Binding-site contacts:
Ligand atom OAM contacts residue MG1 of chain 1.AGB at 3.0 Å.
Ligand atom CBR contacts residue THR41 of chain 1.QA at 4.5 Å.
Ligand atom CBN contacts residue MG1 of chain 1.AGB at 4.3 Å.

A protein and the small-molecule ligand that binds it are described below.
Small molecule (SMILES): CCC[C@H]1[C@H](O)[C@@H](N)[C@@H](O[C@H]2[C@H](O[C@@H]3O[C@H](CO)[C@@H](O[C@H]4O[C@@H](CN)[C@@H](O)[C@H](O)[C@H]4N)[C@H]3O)[C@@H](O)[C@H](N)C[C@@H]2N)O[C@@H]1CO

Sequence of chain 1.QA:
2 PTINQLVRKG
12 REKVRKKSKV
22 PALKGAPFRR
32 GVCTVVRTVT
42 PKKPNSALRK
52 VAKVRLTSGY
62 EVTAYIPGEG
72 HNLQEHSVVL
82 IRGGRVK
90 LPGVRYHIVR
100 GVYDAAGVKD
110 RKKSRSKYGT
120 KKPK